The protein below binds the small molecule below.
Small molecule (SMILES): CNC(=O)c1ccc2nc(C)c3nnc(-c4cc(OCC(C)C)ccc4Cl)n3c2c1

Sequence of chain 1.A:
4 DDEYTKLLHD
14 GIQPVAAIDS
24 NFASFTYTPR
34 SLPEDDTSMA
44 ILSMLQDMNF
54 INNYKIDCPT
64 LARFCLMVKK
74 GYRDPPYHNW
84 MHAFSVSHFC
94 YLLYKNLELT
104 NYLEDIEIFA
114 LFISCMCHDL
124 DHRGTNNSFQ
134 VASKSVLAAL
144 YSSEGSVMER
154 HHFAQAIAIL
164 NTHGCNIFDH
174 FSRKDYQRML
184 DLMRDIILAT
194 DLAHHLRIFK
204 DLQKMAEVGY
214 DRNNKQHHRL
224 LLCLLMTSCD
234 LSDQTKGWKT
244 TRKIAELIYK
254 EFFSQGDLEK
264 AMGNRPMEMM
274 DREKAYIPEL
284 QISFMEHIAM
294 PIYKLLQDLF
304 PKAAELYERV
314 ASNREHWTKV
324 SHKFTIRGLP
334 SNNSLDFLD

Binding-site contacts:
Ligand atom C16 contacts residue PHE287 of chain 1.A at 4.0 Å (hydrophobic).
Ligand atom CL3 contacts residue HIS81 of chain 1.A at 3.8 Å.
Ligand atom C25 contacts residue ASP233 of chain 1.A at 3.4 Å.
Ligand atom N7 contacts residue PHE287 of chain 1.A at 3.4 Å.
Ligand atom C1 contacts residue PHE287 of chain 1.A at 3.7 Å (hydrophobic).
Ligand atom C21 contacts residue HIS81 of chain 1.A at 4.0 Å.
Ligand atom N10 contacts residue PHE287 of chain 1.A at 3.5 Å.
Ligand atom C8 contacts residue PHE287 of chain 1.A at 3.3 Å (hydrophobic).
Ligand atom N14 contacts residue PHE287 of chain 1.A at 3.8 Å.
Ligand atom C27 contacts residue LEU195 of chain 1.A at 3.5 Å (hydrophobic).
Ligand atom C8 contacts residue ILE251 of chain 1.A at 3.3 Å (hydrophobic).
Ligand atom C26 contacts residue THR193 of chain 1.A at 3.3 Å.
Ligand atom C6 contacts residue PHE255 of chain 1.A at 3.9 Å (hydrophobic).
Ligand atom C2 contacts residue PHE287 of chain 1.A at 3.5 Å (hydrophobic).
Ligand atom O24 contacts residue THR193 of chain 1.A at 3.2 Å (h-bond).
Ligand atom C4 contacts residue PHE287 of chain 1.A at 3.9 Å (hydrophobic).
Ligand atom C28 contacts residue LEU234 of chain 1.A at 3.9 Å (hydrophobic).
Ligand atom C9 contacts residue ILE251 of chain 1.A at 3.1 Å (hydrophobic).
Ligand atom CL3 contacts residue ILE251 of chain 1.A at 3.8 Å.
Ligand atom N10 contacts residue ILE251 of chain 1.A at 3.6 Å.
Ligand atom C12 contacts residue GLN237 of chain 1.A at 3.4 Å.
Ligand atom N15 contacts residue TYR80 of chain 1.A at 4.0 Å.
Ligand atom C28 contacts residue THR230 of chain 1.A at 3.7 Å.
Ligand atom C12 contacts residue ILE251 of chain 1.A at 3.6 Å (hydrophobic).
Ligand atom C9 contacts residue PHE287 of chain 1.A at 3.4 Å (hydrophobic).
Ligand atom C30 contacts residue MET272 of chain 1.A at 3.8 Å (hydrophobic).
Ligand atom N29 contacts residue MET272 of chain 1.A at 3.6 Å (h-bond).
Ligand atom N15 contacts residue ILE251 of chain 1.A at 3.9 Å.
Ligand atom C25 contacts residue THR193 of chain 1.A at 3.5 Å.
Ligand atom C6 contacts residue MET272 of chain 1.A at 3.9 Å (hydrophobic).
Ligand atom N14 contacts residue ILE251 of chain 1.A at 3.3 Å.
Ligand atom C16 contacts residue ILE251 of chain 1.A at 4.0 Å (hydrophobic).
Ligand atom C5 contacts residue PHE255 of chain 1.A at 4.0 Å (hydrophobic).
Ligand atom C12 contacts residue PHE287 of chain 1.A at 3.7 Å (hydrophobic).
Ligand atom N7 contacts residue ILE251 of chain 1.A at 3.9 Å.
Ligand atom CL3 contacts residue PHE255 of chain 1.A at 3.6 Å.
Ligand atom C3 contacts residue PHE287 of chain 1.A at 3.5 Å (hydrophobic).
Ligand atom N15 contacts residue LEU234 of chain 1.A at 3.7 Å.
Ligand atom C18 contacts residue LEU234 of chain 1.A at 4.0 Å (hydrophobic).
Ligand atom C12 contacts residue GLN284 of chain 1.A at 3.8 Å.